Binding-site contacts:
Ligand atom C4 contacts residue ASN47 of chain 2.G at 4.1 Å.
Ligand atom C5 contacts residue ASN47 of chain 2.G at 3.6 Å.
Ligand atom N2 contacts residue ASN47 of chain 2.G at 2.9 Å (h-bond).
Ligand atom C3 contacts residue ASN47 of chain 2.G at 3.7 Å.
Ligand atom C7 contacts residue ASN47 of chain 2.G at 4.0 Å.
Ligand atom C1 contacts residue ASN47 of chain 2.G at 1.4 Å.
Ligand atom C8 contacts residue SER49 of chain 2.G at 4.0 Å.
Ligand atom O6 contacts residue ASN47 of chain 2.G at 4.3 Å.
Ligand atom O5 contacts residue ASN47 of chain 2.G at 2.3 Å (h-bond).
Ligand atom C7 contacts residue SER49 of chain 2.G at 4.5 Å.
Ligand atom C2 contacts residue ASN47 of chain 2.G at 2.4 Å.

The small molecule below binds the protein below.
Small molecule (SMILES): CC(=O)N[C@@H]1[C@@H](O)[C@H](O)[C@@H](CO)O[C@H]1O

Sequence of chain 2.G:
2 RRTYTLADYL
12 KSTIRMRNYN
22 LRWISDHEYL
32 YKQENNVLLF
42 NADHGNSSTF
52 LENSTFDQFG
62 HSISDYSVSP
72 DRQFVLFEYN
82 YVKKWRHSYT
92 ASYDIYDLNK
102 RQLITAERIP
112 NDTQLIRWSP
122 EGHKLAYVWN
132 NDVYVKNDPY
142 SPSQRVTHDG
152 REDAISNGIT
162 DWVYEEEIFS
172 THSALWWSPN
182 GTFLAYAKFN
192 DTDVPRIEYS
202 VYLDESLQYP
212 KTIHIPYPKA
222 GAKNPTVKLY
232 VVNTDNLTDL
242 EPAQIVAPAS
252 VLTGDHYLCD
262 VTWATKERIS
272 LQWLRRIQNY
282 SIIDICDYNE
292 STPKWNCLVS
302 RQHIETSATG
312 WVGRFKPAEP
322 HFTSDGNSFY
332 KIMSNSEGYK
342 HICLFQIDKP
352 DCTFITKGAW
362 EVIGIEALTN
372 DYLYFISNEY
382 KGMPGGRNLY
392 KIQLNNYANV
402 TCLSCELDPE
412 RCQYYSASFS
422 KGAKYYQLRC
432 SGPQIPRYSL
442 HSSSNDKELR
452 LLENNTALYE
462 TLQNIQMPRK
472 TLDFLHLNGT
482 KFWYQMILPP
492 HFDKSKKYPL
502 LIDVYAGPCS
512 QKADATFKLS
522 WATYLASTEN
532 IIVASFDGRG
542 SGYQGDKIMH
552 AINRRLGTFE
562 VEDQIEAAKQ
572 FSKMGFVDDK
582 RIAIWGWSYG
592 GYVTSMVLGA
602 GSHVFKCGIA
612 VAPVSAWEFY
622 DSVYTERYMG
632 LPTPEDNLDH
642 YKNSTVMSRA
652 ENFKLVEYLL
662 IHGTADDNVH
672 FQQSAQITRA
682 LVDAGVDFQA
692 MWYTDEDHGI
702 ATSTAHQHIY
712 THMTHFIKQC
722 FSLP